The protein below binds the small molecule below.
Small molecule (SMILES): CC(=O)N[C@H]1[C@H](O[C@H]2[C@H](O)[C@@H](NC(C)=O)CO[C@@H]2CO)O[C@H](CO)[C@@H](O[C@@H]2O[C@H](CO)[C@@H](O)[C@H](O)[C@@H]2O)[C@@H]1O

Sequence of chain 1.D:
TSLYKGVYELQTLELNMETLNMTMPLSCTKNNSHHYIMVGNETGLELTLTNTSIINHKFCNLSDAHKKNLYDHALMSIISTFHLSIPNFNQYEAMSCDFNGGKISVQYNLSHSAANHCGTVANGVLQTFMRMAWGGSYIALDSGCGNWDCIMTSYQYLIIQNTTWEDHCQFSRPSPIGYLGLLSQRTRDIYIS

Binding-site contacts:
Ligand atom C8 contacts residue GLY159 of chain 1.D at 3.4 Å.
Ligand atom C5 contacts residue LYS161 of chain 1.D at 4.2 Å.
Ligand atom C2 contacts residue ASN224 of chain 1.D at 2.5 Å.
Ligand atom C1 contacts residue ASN224 of chain 1.D at 1.4 Å.
Ligand atom C5 contacts residue ASN224 of chain 1.D at 3.7 Å.
Ligand atom C8 contacts residue ASN158 of chain 1.D at 4.5 Å.
Ligand atom O5 contacts residue LYS161 of chain 1.D at 4.2 Å.
Ligand atom C7 contacts residue THR225 of chain 1.D at 4.0 Å.
Ligand atom N2 contacts residue GLY159 of chain 1.D at 4.4 Å.
Ligand atom C4 contacts residue ASN224 of chain 1.D at 4.2 Å.
Ligand atom C7 contacts residue GLY159 of chain 1.D at 4.4 Å.
Ligand atom C6 contacts residue GLY159 of chain 1.D at 4.4 Å.
Ligand atom C6 contacts residue GLY160 of chain 1.D at 4.0 Å.
Ligand atom C6 contacts residue LYS161 of chain 1.D at 4.0 Å.
Ligand atom O5 contacts residue ASN224 of chain 1.D at 2.3 Å (h-bond).
Ligand atom O7 contacts residue THR225 of chain 1.D at 4.2 Å.
Ligand atom N2 contacts residue THR225 of chain 1.D at 4.4 Å.
Ligand atom C7 contacts residue THR226 of chain 1.D at 4.0 Å.
Ligand atom C8 contacts residue LYS161 of chain 1.D at 4.3 Å.
Ligand atom C8 contacts residue THR225 of chain 1.D at 3.8 Å.
Ligand atom O7 contacts residue THR226 of chain 1.D at 3.1 Å.
Ligand atom N2 contacts residue ASN224 of chain 1.D at 3.0 Å (h-bond).
Ligand atom C3 contacts residue ASN224 of chain 1.D at 3.9 Å.
Ligand atom C8 contacts residue THR226 of chain 1.D at 4.1 Å.
Ligand atom C1 contacts residue LYS161 of chain 1.D at 4.4 Å.
Ligand atom O7 contacts residue LYS161 of chain 1.D at 4.1 Å.
Ligand atom C8 contacts residue ASN224 of chain 1.D at 4.0 Å.
Ligand atom C7 contacts residue ASN224 of chain 1.D at 4.1 Å.